This protein binds this small molecule.
Small molecule (SMILES): O=C(O)c1cc[n+]([O-])c(O)c1

Binding-site contacts:
Ligand atom C2 contacts residue HIS162 of chain 2.H at 4.1 Å.
Ligand atom C4 contacts residue ILE191 of chain 2.H at 4.0 Å (hydrophobic).
Ligand atom O2 contacts residue TRP149 of chain 2.H at 3.4 Å.
Ligand atom O3 contacts residue GLN177 of chain 2.H at 3.9 Å.
Ligand atom C2 contacts residue FE1 of chain 2.V at 3.0 Å.
Ligand atom N1 contacts residue FE1 of chain 2.V at 2.9 Å.
Ligand atom C3 contacts residue PRO15 of chain 2.G at 3.5 Å (hydrophobic).
Ligand atom C2 contacts residue ARG157 of chain 2.H at 3.5 Å.
Ligand atom C4 contacts residue TRP149 of chain 2.H at 4.1 Å (hydrophobic).
Ligand atom O4 contacts residue ARG157 of chain 2.H at 3.7 Å.
Ligand atom O1 contacts residue ARG133 of chain 2.G at 4.0 Å.
Ligand atom C3 contacts residue ILE191 of chain 2.H at 3.6 Å (hydrophobic).
Ligand atom C6 contacts residue ARG157 of chain 2.H at 4.0 Å.
Ligand atom O3 contacts residue FE1 of chain 2.V at 2.4 Å.
Ligand atom C7 contacts residue ILE191 of chain 2.H at 4.0 Å (hydrophobic).
Ligand atom C6 contacts residue TYR147 of chain 2.H at 3.7 Å (hydrophobic).
Ligand atom O3 contacts residue HIS160 of chain 2.H at 3.4 Å (h-bond).
Ligand atom C5 contacts residue PRO15 of chain 2.G at 3.6 Å (hydrophobic).
Ligand atom O4 contacts residue TYR147 of chain 2.H at 3.9 Å.
Ligand atom C2 contacts residue PRO15 of chain 2.G at 3.9 Å (hydrophobic).
Ligand atom O3 contacts residue ARG157 of chain 2.H at 3.0 Å (salt-bridge).
Ligand atom O1 contacts residue PRO15 of chain 2.G at 4.0 Å.
Ligand atom O2 contacts residue TYR24 of chain 2.H at 4.1 Å.
Ligand atom N1 contacts residue ARG157 of chain 2.H at 3.8 Å.
Ligand atom O3 contacts residue HIS162 of chain 2.H at 3.0 Å.
Ligand atom C3 contacts residue GLY14 of chain 2.G at 3.8 Å.
Ligand atom C3 contacts residue ARG157 of chain 2.H at 4.1 Å.
Ligand atom O4 contacts residue TYR108 of chain 2.H at 3.2 Å (h-bond).
Ligand atom C7 contacts residue TYR24 of chain 2.H at 3.6 Å (hydrophobic).
Ligand atom C6 contacts residue PRO15 of chain 2.G at 4.0 Å (hydrophobic).
Ligand atom C7 contacts residue TRP149 of chain 2.H at 3.8 Å (hydrophobic).
Ligand atom O4 contacts residue HIS160 of chain 2.H at 3.3 Å (h-bond).
Ligand atom O1 contacts residue TYR24 of chain 2.H at 2.5 Å (h-bond).
Ligand atom O1 contacts residue ILE191 of chain 2.H at 3.7 Å.
Ligand atom C7 contacts residue PRO15 of chain 2.G at 3.6 Å (hydrophobic).
Ligand atom O2 contacts residue PRO15 of chain 2.G at 4.1 Å.
Ligand atom C4 contacts residue PRO15 of chain 2.G at 3.3 Å (hydrophobic).
Ligand atom O1 contacts residue THR12 of chain 2.G at 3.9 Å.
Ligand atom O4 contacts residue FE1 of chain 2.V at 2.2 Å.
Ligand atom C5 contacts residue TRP149 of chain 2.H at 3.9 Å (hydrophobic).

Sequence of chain 2.G:
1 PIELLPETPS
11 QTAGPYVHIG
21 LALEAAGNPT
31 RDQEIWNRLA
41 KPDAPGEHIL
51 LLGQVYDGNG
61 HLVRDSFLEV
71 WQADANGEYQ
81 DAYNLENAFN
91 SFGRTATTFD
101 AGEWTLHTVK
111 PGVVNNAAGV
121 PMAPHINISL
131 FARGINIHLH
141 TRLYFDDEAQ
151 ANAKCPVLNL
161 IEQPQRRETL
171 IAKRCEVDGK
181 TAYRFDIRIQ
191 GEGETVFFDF

Sequence of chain 2.H:
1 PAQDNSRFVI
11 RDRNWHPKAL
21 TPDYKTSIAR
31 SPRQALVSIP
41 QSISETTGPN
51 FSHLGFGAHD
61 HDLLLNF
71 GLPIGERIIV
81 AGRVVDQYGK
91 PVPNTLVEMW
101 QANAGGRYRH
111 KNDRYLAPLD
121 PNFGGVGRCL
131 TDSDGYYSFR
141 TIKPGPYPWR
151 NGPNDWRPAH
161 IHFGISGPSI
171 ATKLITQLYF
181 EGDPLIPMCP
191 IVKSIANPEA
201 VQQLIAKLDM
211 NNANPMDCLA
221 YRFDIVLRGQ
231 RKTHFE